This small molecule binds to this protein.
Small molecule (SMILES): Nc1ncnc2c1ncn2[C@@H]1O[C@H](CO[P](=O)(O)O[P](=O)(O)CP(=O)(O)O)[C@@H](O)[C@H]1O

Sequence of chain 1.B:
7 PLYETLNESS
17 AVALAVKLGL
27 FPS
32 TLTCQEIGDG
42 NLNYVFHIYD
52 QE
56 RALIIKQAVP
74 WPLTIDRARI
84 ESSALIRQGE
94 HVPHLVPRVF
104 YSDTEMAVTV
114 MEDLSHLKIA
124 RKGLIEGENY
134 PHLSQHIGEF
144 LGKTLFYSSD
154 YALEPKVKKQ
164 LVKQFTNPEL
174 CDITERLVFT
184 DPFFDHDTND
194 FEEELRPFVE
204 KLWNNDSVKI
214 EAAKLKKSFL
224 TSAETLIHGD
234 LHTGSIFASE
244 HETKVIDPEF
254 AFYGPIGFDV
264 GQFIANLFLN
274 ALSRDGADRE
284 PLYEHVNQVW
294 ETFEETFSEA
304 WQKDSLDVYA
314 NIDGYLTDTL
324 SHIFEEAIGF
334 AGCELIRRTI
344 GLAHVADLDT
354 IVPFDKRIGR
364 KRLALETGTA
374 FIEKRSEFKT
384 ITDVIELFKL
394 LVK

Binding-site contacts:
Ligand atom N9 contacts residue VAL46 of chain 1.B at 3.8 Å.
Ligand atom O4' contacts residue ILE38 of chain 1.B at 3.8 Å.
Ligand atom O3' contacts residue ILE122 of chain 1.B at 3.7 Å.
Ligand atom PB contacts residue MG1 of chain 1.G at 3.2 Å.
Ligand atom C4' contacts residue ASP40 of chain 1.B at 3.7 Å.
Ligand atom PG contacts residue MG1 of chain 1.G at 3.1 Å.
Ligand atom O2B contacts residue ASP250 of chain 1.B at 3.3 Å (salt-bridge).
Ligand atom N3 contacts residue PHE240 of chain 1.B at 3.7 Å.
Ligand atom C4 contacts residue PHE240 of chain 1.B at 3.7 Å (hydrophobic).
Ligand atom C2 contacts residue LEU117 of chain 1.B at 3.3 Å (hydrophobic).
Ligand atom O2G contacts residue MG1 of chain 1.G at 2.3 Å.
Ligand atom O1A contacts residue LYS61 of chain 1.B at 3.2 Å (salt-bridge).
Ligand atom O2G contacts residue ASP250 of chain 1.B at 3.2 Å (salt-bridge).
Ligand atom N1 contacts residue GLU115 of chain 1.B at 3.8 Å.
Ligand atom C2 contacts residue SER118 of chain 1.B at 3.5 Å.
Ligand atom N1 contacts residue LEU117 of chain 1.B at 2.8 Å (h-bond).
Ligand atom O3A contacts residue LYS61 of chain 1.B at 3.6 Å.
Ligand atom N6 contacts residue GLU115 of chain 1.B at 3.0 Å (salt-bridge).
Ligand atom O2B contacts residue LYS61 of chain 1.B at 3.0 Å (salt-bridge).
Ligand atom N1 contacts residue ILE59 of chain 1.B at 3.3 Å.
Ligand atom C5' contacts residue ASP40 of chain 1.B at 3.4 Å.
Ligand atom O2B contacts residue ASN44 of chain 1.B at 3.4 Å (h-bond).
Ligand atom N1 contacts residue ASP116 of chain 1.B at 3.7 Å.
Ligand atom O4' contacts residue VAL46 of chain 1.B at 3.8 Å.
Ligand atom C6 contacts residue LEU117 of chain 1.B at 3.8 Å (hydrophobic).
Ligand atom N6 contacts residue MET114 of chain 1.B at 3.5 Å (h-bond).
Ligand atom PB contacts residue ASN44 of chain 1.B at 3.7 Å.
Ligand atom O2B contacts residue MG1 of chain 1.G at 1.9 Å.
Ligand atom C2 contacts residue ASP116 of chain 1.B at 3.6 Å.
Ligand atom C5 contacts residue PHE240 of chain 1.B at 3.7 Å (hydrophobic).
Ligand atom O2A contacts residue ILE249 of chain 1.B at 3.8 Å.
Ligand atom C6 contacts residue GLU115 of chain 1.B at 3.8 Å.
Ligand atom C8 contacts residue VAL46 of chain 1.B at 3.7 Å (hydrophobic).
Ligand atom C3B contacts residue MG1 of chain 1.G at 3.4 Å.
Ligand atom O2G contacts residue GLU252 of chain 1.B at 3.7 Å.
Ligand atom C2 contacts residue ILE59 of chain 1.B at 3.7 Å (hydrophobic).
Ligand atom O1B contacts residue ASN44 of chain 1.B at 2.9 Å (h-bond).
Ligand atom O1G contacts residue MG1 of chain 1.G at 3.4 Å.
Ligand atom C6 contacts residue ILE59 of chain 1.B at 3.5 Å (hydrophobic).
Ligand atom C2' contacts residue PHE240 of chain 1.B at 3.6 Å (hydrophobic).